This protein binds this small molecule.
Small molecule (SMILES): c1ccc([P+](c2ccccc2)(c2ccccc2)c2ccccc2)cc1

Binding-site contacts:
Ligand atom C3A contacts residue VAL28 of chain 2.A at 4.0 Å (hydrophobic).
Ligand atom C5A contacts residue VAL28 of chain 2.A at 3.9 Å (hydrophobic).
Ligand atom C4D contacts residue GLY52 of chain 2.A at 4.3 Å.
Ligand atom C6C contacts residue TYR51 of chain 2.A at 3.3 Å (hydrophobic).
Ligand atom C2D contacts residue GLY52 of chain 2.A at 3.5 Å.
Ligand atom P contacts residue TYR51 of chain 2.A at 4.3 Å.
Ligand atom C4D contacts residue TYR68 of chain 2.A at 3.5 Å (hydrophobic).
Ligand atom C5C contacts residue TYR51 of chain 2.A at 3.2 Å (hydrophobic).
Ligand atom C2C contacts residue ILE71 of chain 2.A at 4.2 Å (hydrophobic).
Ligand atom C4D contacts residue TYR51 of chain 2.A at 4.1 Å (hydrophobic).
Ligand atom C5D contacts residue GLU134 of chain 2.A at 4.0 Å.
Ligand atom C4B contacts residue GLU21 of chain 2.A at 4.2 Å.
Ligand atom C4D contacts residue GLU134 of chain 2.A at 3.2 Å.
Ligand atom C5A contacts residue TYR51 of chain 2.A at 3.8 Å (hydrophobic).
Ligand atom C2D contacts residue ILE71 of chain 2.A at 4.0 Å (hydrophobic).
Ligand atom C6D contacts residue TYR51 of chain 2.A at 4.2 Å (hydrophobic).
Ligand atom C1A contacts residue VAL28 of chain 2.A at 4.0 Å (hydrophobic).
Ligand atom C1D contacts residue TYR51 of chain 2.A at 3.6 Å (hydrophobic).
Ligand atom C3D contacts residue ALA53 of chain 2.A at 3.5 Å (hydrophobic).
Ligand atom C1C contacts residue TYR51 of chain 2.A at 4.0 Å (hydrophobic).
Ligand atom C4A contacts residue VAL28 of chain 2.A at 4.0 Å (hydrophobic).
Ligand atom C3D contacts residue ILE136 of chain 2.A at 3.9 Å (hydrophobic).
Ligand atom C6A contacts residue TYR51 of chain 2.A at 3.6 Å (hydrophobic).
Ligand atom C3D contacts residue GLU134 of chain 2.A at 4.2 Å.
Ligand atom C4D contacts residue ALA53 of chain 2.A at 3.9 Å (hydrophobic).
Ligand atom C5D contacts residue TYR68 of chain 2.A at 3.4 Å (hydrophobic).
Ligand atom C5D contacts residue TYR51 of chain 2.A at 4.4 Å (hydrophobic).
Ligand atom C3D contacts residue TYR51 of chain 2.A at 3.4 Å (hydrophobic).
Ligand atom C6D contacts residue TYR68 of chain 2.A at 4.2 Å (hydrophobic).
Ligand atom C6B contacts residue VAL28 of chain 2.A at 4.2 Å (hydrophobic).
Ligand atom C4D contacts residue ILE136 of chain 2.A at 3.9 Å (hydrophobic).
Ligand atom C2A contacts residue VAL28 of chain 2.A at 4.0 Å (hydrophobic).
Ligand atom C5D contacts residue VAL28 of chain 2.A at 4.0 Å (hydrophobic).
Ligand atom C4B contacts residue ILE23 of chain 2.A at 4.2 Å (hydrophobic).
Ligand atom C3D contacts residue GLY52 of chain 2.A at 3.1 Å.
Ligand atom C4C contacts residue TYR51 of chain 2.A at 3.8 Å (hydrophobic).
Ligand atom C6A contacts residue VAL28 of chain 2.A at 3.9 Å (hydrophobic).
Ligand atom C2D contacts residue TYR51 of chain 2.A at 3.0 Å (hydrophobic).
Ligand atom C5B contacts residue ILE23 of chain 2.A at 3.5 Å (hydrophobic).
Ligand atom C6D contacts residue VAL28 of chain 2.A at 3.7 Å (hydrophobic).

Sequence of chain 2.A:
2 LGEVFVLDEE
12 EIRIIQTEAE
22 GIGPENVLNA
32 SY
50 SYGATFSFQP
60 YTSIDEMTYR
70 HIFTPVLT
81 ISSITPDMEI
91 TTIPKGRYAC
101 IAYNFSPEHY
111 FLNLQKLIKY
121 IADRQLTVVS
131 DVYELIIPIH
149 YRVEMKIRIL